Binding-site contacts:
Ligand atom N19 contacts residue LEU51 of chain 1.A at 3.7 Å.
Ligand atom C34 contacts residue ILE105 of chain 1.A at 4.0 Å (hydrophobic).
Ligand atom C33 contacts residue ASN99 of chain 1.A at 4.0 Å.
Ligand atom C48 contacts residue LYS50 of chain 1.A at 3.2 Å.
Ligand atom C26 contacts residue VAL46 of chain 1.A at 4.0 Å (hydrophobic).
Ligand atom C29 contacts residue LEU53 of chain 1.A at 3.7 Å (hydrophobic).
Ligand atom C40 contacts residue LEU51 of chain 1.A at 3.7 Å (hydrophobic).
Ligand atom C51 contacts residue LYS50 of chain 1.A at 3.6 Å.
Ligand atom C40 contacts residue TRP40 of chain 1.A at 3.8 Å (hydrophobic).
Ligand atom C46 contacts residue TRP40 of chain 1.A at 3.9 Å (hydrophobic).
Ligand atom C38 contacts residue LEU51 of chain 1.A at 3.9 Å (hydrophobic).
Ligand atom O27 contacts residue ASN99 of chain 1.A at 3.7 Å.
Ligand atom O2 contacts residue LYS50 of chain 1.A at 3.1 Å (salt-bridge).
Ligand atom C11 contacts residue TRP40 of chain 1.A at 3.6 Å (hydrophobic).
Ligand atom C52 contacts residue EDO1 of chain 1.B at 3.2 Å.
Ligand atom C39 contacts residue LEU51 of chain 1.A at 3.6 Å (hydrophobic).
Ligand atom C7 contacts residue MET108 of chain 1.A at 3.5 Å (hydrophobic).
Ligand atom C50 contacts residue LYS50 of chain 1.A at 3.6 Å.
Ligand atom C45 contacts residue TRP40 of chain 1.A at 3.5 Å (hydrophobic).
Ligand atom C16 contacts residue LEU51 of chain 1.A at 3.7 Å (hydrophobic).
Ligand atom C22 contacts residue PHE42 of chain 1.A at 3.6 Å (hydrophobic).
Ligand atom C16 contacts residue TRP40 of chain 1.A at 3.9 Å (hydrophobic).
Ligand atom N19 contacts residue PRO41 of chain 1.A at 3.6 Å (h-bond).
Ligand atom C43 contacts residue TRP40 of chain 1.A at 3.7 Å (hydrophobic).
Ligand atom N28 contacts residue TYR56 of chain 1.A at 4.0 Å.
Ligand atom C20 contacts residue LEU51 of chain 1.A at 4.0 Å (hydrophobic).
Ligand atom C26 contacts residue ILE105 of chain 1.A at 3.9 Å (hydrophobic).
Ligand atom C46 contacts residue EDO1 of chain 1.B at 3.5 Å.
Ligand atom C41 contacts residue GLN44 of chain 1.A at 3.6 Å.
Ligand atom N18 contacts residue LEU51 of chain 1.A at 4.1 Å.
Ligand atom C43 contacts residue GLN44 of chain 1.A at 3.8 Å.
Ligand atom C22 contacts residue PRO41 of chain 1.A at 3.6 Å (hydrophobic).
Ligand atom C9 contacts residue MET108 of chain 1.A at 3.8 Å (hydrophobic).
Ligand atom C46 contacts residue LEU51 of chain 1.A at 3.9 Å (hydrophobic).
Ligand atom C5 contacts residue ILE105 of chain 1.A at 3.9 Å (hydrophobic).
Ligand atom C29 contacts residue ASN99 of chain 1.A at 3.9 Å.
Ligand atom C20 contacts residue PRO41 of chain 1.A at 3.5 Å (hydrophobic).
Ligand atom C9 contacts residue TRP40 of chain 1.A at 3.8 Å (hydrophobic).
Ligand atom C16 contacts residue EDO1 of chain 1.B at 3.3 Å.
Ligand atom N28 contacts residue ASN99 of chain 1.A at 3.0 Å (h-bond).

Sequence of chain 1.A:
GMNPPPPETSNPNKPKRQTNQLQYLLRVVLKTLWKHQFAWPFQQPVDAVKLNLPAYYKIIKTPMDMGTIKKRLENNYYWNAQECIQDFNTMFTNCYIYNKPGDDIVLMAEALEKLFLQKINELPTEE

This small molecule binds to this protein.
Small molecule (SMILES): Cc1noc(C)c1-c1cnc2c(-c3ccc(C(=O)O)cc3)cn([C@@H](C)c3ccccn3)c2c1